Sequence of chain 1.D:
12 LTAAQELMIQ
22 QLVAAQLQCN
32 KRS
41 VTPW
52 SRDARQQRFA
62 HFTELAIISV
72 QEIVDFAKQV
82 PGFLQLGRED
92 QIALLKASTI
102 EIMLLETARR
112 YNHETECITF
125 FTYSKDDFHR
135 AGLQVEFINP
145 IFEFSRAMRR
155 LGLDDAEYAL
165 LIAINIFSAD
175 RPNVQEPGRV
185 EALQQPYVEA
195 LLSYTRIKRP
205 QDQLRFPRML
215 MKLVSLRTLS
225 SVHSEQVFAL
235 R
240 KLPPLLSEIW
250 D

A protein and the small-molecule ligand that binds it are described below.
Small molecule (SMILES): O=S(=O)(O)c1ccccc1

Binding-site contacts:
Ligand atom C1 contacts residue PHE132 of chain 1.D at 3.8 Å (hydrophobic).
Ligand atom C6 contacts residue PHE132 of chain 1.D at 4.2 Å (hydrophobic).
Ligand atom C5 contacts residue PHE121 of chain 1.D at 4.5 Å (hydrophobic).
Ligand atom C6 contacts residue TYR127 of chain 1.D at 4.4 Å (hydrophobic).
Ligand atom C5 contacts residue 44B1 of chain 1.L at 3.8 Å.
Ligand atom O1 contacts residue SER70 of chain 1.D at 3.0 Å (h-bond).
Ligand atom C2 contacts residue LEU66 of chain 1.D at 4.1 Å (hydrophobic).
Ligand atom C2 contacts residue PHE132 of chain 1.D at 4.4 Å (hydrophobic).
Ligand atom C6 contacts residue PHE121 of chain 1.D at 4.3 Å (hydrophobic).
Ligand atom C3 contacts residue LEU66 of chain 1.D at 4.2 Å (hydrophobic).
Ligand atom C6 contacts residue 44B1 of chain 1.L at 4.4 Å.
Ligand atom O2 contacts residue SER70 of chain 1.D at 4.4 Å.
Ligand atom C1 contacts residue PHE63 of chain 1.D at 3.9 Å (hydrophobic).
Ligand atom S1 contacts residue ALA67 of chain 1.D at 4.2 Å.
Ligand atom O1 contacts residue ALA67 of chain 1.D at 4.1 Å.
Ligand atom S1 contacts residue MET104 of chain 1.D at 3.5 Å.
Ligand atom O1 contacts residue LEU66 of chain 1.D at 3.7 Å.
Ligand atom C6 contacts residue ILE119 of chain 1.D at 4.3 Å (hydrophobic).
Ligand atom C3 contacts residue PHE63 of chain 1.D at 4.1 Å (hydrophobic).
Ligand atom C1 contacts residue TYR127 of chain 1.D at 4.0 Å (hydrophobic).
Ligand atom C3 contacts residue 44B1 of chain 1.L at 3.9 Å.
Ligand atom S1 contacts residue SER70 of chain 1.D at 4.1 Å.
Ligand atom O2 contacts residue 44B1 of chain 1.L at 2.5 Å (h-bond).
Ligand atom S1 contacts residue 44B1 of chain 1.L at 3.2 Å (h-bond).
Ligand atom O1 contacts residue MET104 of chain 1.D at 4.1 Å.
Ligand atom C4 contacts residue 44B1 of chain 1.L at 3.4 Å.
Ligand atom C5 contacts residue THR108 of chain 1.D at 3.9 Å.
Ligand atom O2 contacts residue MET104 of chain 1.D at 3.1 Å.
Ligand atom C2 contacts residue PHE63 of chain 1.D at 3.3 Å (hydrophobic).
Ligand atom O2 contacts residue THR108 of chain 1.D at 3.7 Å.